The small molecule below binds the protein below.
Small molecule (SMILES): O=C1C[C@@H](C(=O)O)NC(=O)N1

Sequence of chain 1.A:
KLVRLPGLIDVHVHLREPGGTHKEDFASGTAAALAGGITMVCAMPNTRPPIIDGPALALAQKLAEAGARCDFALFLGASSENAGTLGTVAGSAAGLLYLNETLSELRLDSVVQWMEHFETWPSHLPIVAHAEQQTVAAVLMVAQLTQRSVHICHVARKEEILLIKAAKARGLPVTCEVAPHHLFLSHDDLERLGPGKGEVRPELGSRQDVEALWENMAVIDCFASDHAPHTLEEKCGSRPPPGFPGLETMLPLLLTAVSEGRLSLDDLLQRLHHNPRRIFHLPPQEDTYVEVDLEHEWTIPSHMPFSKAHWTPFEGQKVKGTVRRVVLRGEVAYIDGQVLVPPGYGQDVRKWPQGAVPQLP

Binding-site contacts:
Ligand atom C2 contacts residue PRO249 of chain 1.A at 3.5 Å (hydrophobic).
Ligand atom C7 contacts residue HIS237 of chain 1.A at 4.2 Å.
Ligand atom O71 contacts residue PRO249 of chain 1.A at 3.1 Å (h-bond).
Ligand atom O72 contacts residue HIS20 of chain 1.A at 3.3 Å (h-bond).
Ligand atom C7 contacts residue HIS20 of chain 1.A at 4.1 Å.
Ligand atom O2 contacts residue PRO249 of chain 1.A at 3.2 Å.
Ligand atom C6 contacts residue ALA235 of chain 1.A at 3.9 Å (hydrophobic).
Ligand atom N1 contacts residue GLY250 of chain 1.A at 3.7 Å.
Ligand atom O72 contacts residue ARG22 of chain 1.A at 2.9 Å (salt-bridge).
Ligand atom O2 contacts residue VAL207 of chain 1.A at 3.6 Å.
Ligand atom C7 contacts residue ARG22 of chain 1.A at 3.5 Å.
Ligand atom O4 contacts residue ZN1 of chain 1.B at 3.1 Å.
Ligand atom C4 contacts residue ZN1 of chain 1.C at 4.3 Å.
Ligand atom N1 contacts residue ALA235 of chain 1.A at 3.6 Å.
Ligand atom C2 contacts residue GLY250 of chain 1.A at 3.9 Å.
Ligand atom O4 contacts residue ARG208 of chain 1.A at 3.9 Å.
Ligand atom O71 contacts residue HIS237 of chain 1.A at 3.0 Å (h-bond).
Ligand atom C2 contacts residue ARG208 of chain 1.A at 3.5 Å.
Ligand atom O71 contacts residue ARG22 of chain 1.A at 2.9 Å (salt-bridge).
Ligand atom O2 contacts residue ARG208 of chain 1.A at 2.9 Å (salt-bridge).
Ligand atom O72 contacts residue ASN52 of chain 1.A at 2.8 Å (h-bond).
Ligand atom O4 contacts residue HIS137 of chain 1.A at 3.0 Å.
Ligand atom C2 contacts residue ASP233 of chain 1.A at 4.3 Å.
Ligand atom N3 contacts residue HIS137 of chain 1.A at 4.3 Å.
Ligand atom O71 contacts residue ALA235 of chain 1.A at 3.8 Å.
Ligand atom C7 contacts residue PRO249 of chain 1.A at 4.0 Å (hydrophobic).
Ligand atom N1 contacts residue PRO249 of chain 1.A at 3.0 Å (h-bond).
Ligand atom C4 contacts residue ZN1 of chain 1.B at 3.7 Å.
Ligand atom C5 contacts residue ASN52 of chain 1.A at 4.1 Å.
Ligand atom C7 contacts residue ASN52 of chain 1.A at 3.9 Å.
Ligand atom C5 contacts residue HIS20 of chain 1.A at 3.9 Å.
Ligand atom N3 contacts residue ASP233 of chain 1.A at 4.2 Å.
Ligand atom C4 contacts residue ARG208 of chain 1.A at 3.9 Å.
Ligand atom O2 contacts residue GLY250 of chain 1.A at 3.1 Å (h-bond).
Ligand atom C7 contacts residue ALA235 of chain 1.A at 3.9 Å (hydrophobic).
Ligand atom N3 contacts residue ARG208 of chain 1.A at 2.9 Å (salt-bridge).
Ligand atom C5 contacts residue ZN1 of chain 1.C at 3.9 Å.
Ligand atom C6 contacts residue PRO249 of chain 1.A at 4.0 Å (hydrophobic).
Ligand atom C6 contacts residue HIS20 of chain 1.A at 3.8 Å.
Ligand atom C4 contacts residue HIS137 of chain 1.A at 4.0 Å.